Binding-site contacts:
Ligand atom C4 contacts residue ASN540 of chain 1.B at 4.2 Å.
Ligand atom O3 contacts residue ASP544 of chain 1.B at 4.0 Å.
Ligand atom C7 contacts residue PHE538 of chain 1.B at 4.2 Å (hydrophobic).
Ligand atom C6 contacts residue ARG205 of chain 1.B at 3.5 Å.
Ligand atom C7 contacts residue ARG543 of chain 1.B at 4.5 Å.
Ligand atom C2 contacts residue ASN540 of chain 1.B at 2.5 Å.
Ligand atom O7 contacts residue ARG543 of chain 1.B at 4.0 Å.
Ligand atom N2 contacts residue ASN540 of chain 1.B at 2.9 Å (h-bond).
Ligand atom O4 contacts residue ARG205 of chain 1.B at 4.4 Å.
Ligand atom O7 contacts residue ASP544 of chain 1.B at 3.5 Å (salt-bridge).
Ligand atom C1 contacts residue ASN207 of chain 1.B at 3.8 Å.
Ligand atom O5 contacts residue ASN540 of chain 1.B at 2.4 Å (h-bond).
Ligand atom O6 contacts residue ASP577 of chain 1.B at 4.3 Å.
Ligand atom C2 contacts residue ASP544 of chain 1.B at 4.5 Å.
Ligand atom O3 contacts residue ARG205 of chain 1.B at 4.3 Å.
Ligand atom O5 contacts residue ASN207 of chain 1.B at 3.7 Å.
Ligand atom O6 contacts residue ARG205 of chain 1.B at 2.6 Å (salt-bridge).
Ligand atom C2 contacts residue ARG205 of chain 1.B at 4.3 Å.
Ligand atom C3 contacts residue ARG205 of chain 1.B at 4.1 Å.
Ligand atom C8 contacts residue ARG543 of chain 1.B at 4.1 Å.
Ligand atom C5 contacts residue ARG205 of chain 1.B at 4.2 Å.
Ligand atom C8 contacts residue PHE538 of chain 1.B at 3.5 Å (hydrophobic).
Ligand atom O7 contacts residue ASN540 of chain 1.B at 4.4 Å.
Ligand atom C1 contacts residue ARG205 of chain 1.B at 4.1 Å.
Ligand atom N2 contacts residue PHE538 of chain 1.B at 4.5 Å.
Ligand atom O5 contacts residue ARG205 of chain 1.B at 3.5 Å.
Ligand atom C3 contacts residue ASN540 of chain 1.B at 3.8 Å.
Ligand atom C7 contacts residue ASN540 of chain 1.B at 4.0 Å.
Ligand atom C1 contacts residue ASN540 of chain 1.B at 1.4 Å.
Ligand atom N2 contacts residue ARG205 of chain 1.B at 3.7 Å.
Ligand atom C5 contacts residue ASN540 of chain 1.B at 3.7 Å.

Sequence of chain 1.B:
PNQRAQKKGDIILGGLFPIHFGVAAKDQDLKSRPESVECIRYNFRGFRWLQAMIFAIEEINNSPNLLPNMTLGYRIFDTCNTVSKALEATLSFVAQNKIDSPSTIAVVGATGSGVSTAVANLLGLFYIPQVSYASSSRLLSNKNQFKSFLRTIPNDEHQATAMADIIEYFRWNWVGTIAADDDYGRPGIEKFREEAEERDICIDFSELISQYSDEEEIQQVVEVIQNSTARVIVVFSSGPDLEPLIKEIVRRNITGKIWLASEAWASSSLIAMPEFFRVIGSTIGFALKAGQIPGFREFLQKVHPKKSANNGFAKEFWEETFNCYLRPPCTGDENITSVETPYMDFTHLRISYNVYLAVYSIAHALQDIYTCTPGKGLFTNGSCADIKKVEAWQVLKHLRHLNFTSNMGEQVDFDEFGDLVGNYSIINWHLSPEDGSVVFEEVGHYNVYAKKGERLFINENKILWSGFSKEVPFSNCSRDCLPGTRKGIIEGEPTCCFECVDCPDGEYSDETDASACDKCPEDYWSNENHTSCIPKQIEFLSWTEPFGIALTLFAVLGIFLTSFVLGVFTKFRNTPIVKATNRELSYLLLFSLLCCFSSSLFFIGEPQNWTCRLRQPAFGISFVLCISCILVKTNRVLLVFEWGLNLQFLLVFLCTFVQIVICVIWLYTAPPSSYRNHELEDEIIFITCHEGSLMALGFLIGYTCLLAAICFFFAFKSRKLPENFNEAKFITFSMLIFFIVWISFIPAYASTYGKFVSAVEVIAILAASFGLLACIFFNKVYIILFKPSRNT

This small molecule binds to this protein.
Small molecule (SMILES): CC(=O)N[C@H]1[C@H](O[C@H]2[C@H](O)[C@@H](NC(C)=O)CO[C@@H]2CO)O[C@H](CO)[C@@H](O)[C@@H]1O